Sequence of chain 1.D:
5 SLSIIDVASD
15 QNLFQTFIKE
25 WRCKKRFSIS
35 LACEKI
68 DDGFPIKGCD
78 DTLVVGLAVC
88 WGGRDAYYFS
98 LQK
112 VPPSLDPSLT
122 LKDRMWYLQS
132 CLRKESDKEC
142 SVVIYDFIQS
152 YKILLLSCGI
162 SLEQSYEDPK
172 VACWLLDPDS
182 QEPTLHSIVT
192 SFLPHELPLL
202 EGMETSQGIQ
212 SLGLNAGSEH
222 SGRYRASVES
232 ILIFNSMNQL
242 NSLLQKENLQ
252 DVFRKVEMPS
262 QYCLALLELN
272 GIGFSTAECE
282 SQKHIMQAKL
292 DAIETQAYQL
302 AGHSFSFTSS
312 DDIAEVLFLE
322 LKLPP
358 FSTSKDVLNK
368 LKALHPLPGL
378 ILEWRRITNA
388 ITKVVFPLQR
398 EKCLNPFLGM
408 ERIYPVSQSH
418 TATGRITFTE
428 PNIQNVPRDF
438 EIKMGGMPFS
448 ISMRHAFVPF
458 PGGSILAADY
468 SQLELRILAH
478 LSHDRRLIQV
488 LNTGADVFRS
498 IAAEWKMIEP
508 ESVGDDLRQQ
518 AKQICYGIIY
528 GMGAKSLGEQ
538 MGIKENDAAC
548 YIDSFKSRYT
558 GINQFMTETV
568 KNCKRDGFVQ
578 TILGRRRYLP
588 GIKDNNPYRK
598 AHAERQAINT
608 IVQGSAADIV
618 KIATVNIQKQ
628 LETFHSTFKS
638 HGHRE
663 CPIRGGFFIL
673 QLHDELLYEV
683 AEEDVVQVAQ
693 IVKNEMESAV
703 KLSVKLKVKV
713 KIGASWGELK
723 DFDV

A small-molecule ligand and the protein it binds are described below.
Small molecule (SMILES): Nc1nc2c(ncn2[C@H]2CC[C@@H](CO[P](=O)(O)O[P](=O)(O)OP(=O)(O)O)O2)c(=O)[nH]1

Binding-site contacts:
Ligand atom O2G contacts residue ASP466 of chain 1.D at 3.3 Å (salt-bridge).
Ligand atom C4' contacts residue GLU471 of chain 1.D at 3.9 Å.
Ligand atom O6 contacts residue GLN520 of chain 1.D at 3.7 Å.
Ligand atom O2B contacts residue GLN469 of chain 1.D at 3.6 Å (h-bond).
Ligand atom O1G contacts residue ARG515 of chain 1.D at 3.0 Å (salt-bridge).
Ligand atom PB contacts residue MG1 of chain 1.AA at 3.3 Å.
Ligand atom PA contacts residue LYS519 of chain 1.D at 3.7 Å.
Ligand atom N2 contacts residue TYR527 of chain 1.D at 3.4 Å.
Ligand atom O3G contacts residue GLN469 of chain 1.D at 3.1 Å (h-bond).
Ligand atom O3B contacts residue MG1 of chain 1.AA at 3.7 Å.
Ligand atom O2B contacts residue ASP676 of chain 1.D at 3.1 Å (salt-bridge).
Ligand atom O2B contacts residue MG1 of chain 1.AA at 2.0 Å.
Ligand atom O1B contacts residue PHE495 of chain 1.D at 3.4 Å.
Ligand atom PA contacts residue MG1 of chain 1.AA at 3.5 Å.
Ligand atom PB contacts residue TYR523 of chain 1.D at 3.8 Å.
Ligand atom O3A contacts residue MG1 of chain 1.AA at 3.8 Å.
Ligand atom O1A contacts residue LYS519 of chain 1.D at 3.0 Å (salt-bridge).
Ligand atom C2' contacts residue GLU471 of chain 1.D at 3.3 Å.
Ligand atom PG contacts residue ARG515 of chain 1.D at 3.7 Å.
Ligand atom C3' contacts residue TYR523 of chain 1.D at 3.4 Å (hydrophobic).
Ligand atom N1 contacts residue TYR523 of chain 1.D at 3.9 Å.
Ligand atom C2 contacts residue TYR523 of chain 1.D at 3.8 Å (hydrophobic).
Ligand atom O2A contacts residue ASP676 of chain 1.D at 2.8 Å (salt-bridge).
Ligand atom C1' contacts residue ARG422 of chain 1.D at 3.5 Å.
Ligand atom O3A contacts residue LYS519 of chain 1.D at 3.4 Å (salt-bridge).
Ligand atom C5' contacts residue ASP676 of chain 1.D at 3.2 Å.
Ligand atom O1G contacts residue LYS519 of chain 1.D at 2.7 Å (salt-bridge).
Ligand atom O2A contacts residue ASP466 of chain 1.D at 3.4 Å (salt-bridge).
Ligand atom O4' contacts residue ARG422 of chain 1.D at 3.2 Å (salt-bridge).
Ligand atom O2A contacts residue MG1 of chain 1.AA at 2.1 Å.
Ligand atom O2B contacts residue TYR467 of chain 1.D at 3.5 Å (h-bond).
Ligand atom PG contacts residue MG1 of chain 1.AA at 3.4 Å.
Ligand atom O2G contacts residue MG1 of chain 1.AA at 2.1 Å.
Ligand atom PG contacts residue LYS519 of chain 1.D at 3.4 Å.
Ligand atom O3B contacts residue LYS519 of chain 1.D at 3.0 Å (salt-bridge).
Ligand atom C2' contacts residue TYR523 of chain 1.D at 3.6 Å (hydrophobic).
Ligand atom C1' contacts residue GLU471 of chain 1.D at 3.6 Å.
Ligand atom O3B contacts residue PHE495 of chain 1.D at 3.6 Å.
Ligand atom O1B contacts residue TYR523 of chain 1.D at 2.4 Å (h-bond).
Ligand atom O3G contacts residue ARG515 of chain 1.D at 3.1 Å (salt-bridge).